The small molecule below binds the protein below.
Small molecule (SMILES): [H]/N=C1/NC(=O)/C(=C\c2ccc(O)cc2)S1

Sequence of chain 1.A:
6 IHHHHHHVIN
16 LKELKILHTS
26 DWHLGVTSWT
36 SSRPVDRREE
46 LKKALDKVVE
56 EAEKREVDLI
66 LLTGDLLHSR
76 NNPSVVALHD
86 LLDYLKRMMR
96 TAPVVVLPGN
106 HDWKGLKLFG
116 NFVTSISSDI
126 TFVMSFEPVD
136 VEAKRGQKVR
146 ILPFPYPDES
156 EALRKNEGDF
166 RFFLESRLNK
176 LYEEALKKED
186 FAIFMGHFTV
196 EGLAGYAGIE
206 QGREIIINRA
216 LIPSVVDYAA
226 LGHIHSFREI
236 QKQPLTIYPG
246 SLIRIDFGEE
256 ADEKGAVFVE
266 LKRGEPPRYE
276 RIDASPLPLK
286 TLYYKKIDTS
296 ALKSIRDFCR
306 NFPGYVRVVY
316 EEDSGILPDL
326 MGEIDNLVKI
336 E

Binding-site contacts:
Ligand atom OAB contacts residue ASP70 of chain 1.A at 2.9 Å (salt-bridge).
Ligand atom NAI contacts residue ASN105 of chain 1.A at 3.7 Å.
Ligand atom CAD contacts residue TRP108 of chain 1.A at 4.2 Å (hydrophobic).
Ligand atom CAN contacts residue LEU72 of chain 1.A at 3.7 Å (hydrophobic).
Ligand atom NAA contacts residue ASN105 of chain 1.A at 3.1 Å (h-bond).
Ligand atom CAF contacts residue LEU71 of chain 1.A at 3.6 Å (hydrophobic).
Ligand atom CAN contacts residue ASN105 of chain 1.A at 4.2 Å.
Ligand atom CAK contacts residue LEU71 of chain 1.A at 4.2 Å (hydrophobic).
Ligand atom CAF contacts residue GLY69 of chain 1.A at 3.7 Å.
Ligand atom SAJ contacts residue ASN105 of chain 1.A at 3.2 Å (h-bond).
Ligand atom CAH contacts residue GLY104 of chain 1.A at 3.8 Å.
Ligand atom SAJ contacts residue SER74 of chain 1.A at 3.9 Å.
Ligand atom OAC contacts residue VAL101 of chain 1.A at 3.7 Å.
Ligand atom CAG contacts residue LEU111 of chain 1.A at 3.5 Å (hydrophobic).
Ligand atom OAC contacts residue LEU71 of chain 1.A at 3.5 Å.
Ligand atom OAB contacts residue LEU71 of chain 1.A at 3.8 Å.
Ligand atom CAN contacts residue ASP70 of chain 1.A at 3.3 Å.
Ligand atom CAM contacts residue ASN105 of chain 1.A at 3.0 Å.
Ligand atom CAM contacts residue ARG75 of chain 1.A at 3.5 Å.
Ligand atom CAH contacts residue LEU71 of chain 1.A at 3.7 Å (hydrophobic).
Ligand atom NAA contacts residue ARG75 of chain 1.A at 3.2 Å.
Ligand atom CAD contacts residue HIS106 of chain 1.A at 3.9 Å.
Ligand atom NAI contacts residue LEU72 of chain 1.A at 3.9 Å.
Ligand atom NAI contacts residue ASP70 of chain 1.A at 2.9 Å (salt-bridge).
Ligand atom CAK contacts residue PRO103 of chain 1.A at 4.2 Å (hydrophobic).
Ligand atom CAG contacts residue LEU72 of chain 1.A at 4.0 Å (hydrophobic).
Ligand atom CAH contacts residue LEU72 of chain 1.A at 4.1 Å (hydrophobic).
Ligand atom CAM contacts residue ASP70 of chain 1.A at 4.1 Å.
Ligand atom OAB contacts residue GLY104 of chain 1.A at 4.1 Å.
Ligand atom CAF contacts residue PRO103 of chain 1.A at 4.1 Å (hydrophobic).
Ligand atom CAO contacts residue LEU72 of chain 1.A at 4.3 Å (hydrophobic).
Ligand atom CAE contacts residue LEU111 of chain 1.A at 3.6 Å (hydrophobic).
Ligand atom CAO contacts residue ASN105 of chain 1.A at 4.1 Å.
Ligand atom SAJ contacts residue ARG75 of chain 1.A at 3.1 Å (salt-bridge).
Ligand atom CAF contacts residue GLY104 of chain 1.A at 4.0 Å.
Ligand atom CAO contacts residue HIS106 of chain 1.A at 4.2 Å.
Ligand atom OAB contacts residue GLY69 of chain 1.A at 4.0 Å.
Ligand atom OAB contacts residue LEU72 of chain 1.A at 3.6 Å.
Ligand atom SAJ contacts residue HIS106 of chain 1.A at 3.6 Å.
Ligand atom CAH contacts residue GLY69 of chain 1.A at 4.0 Å.